The protein below binds the small molecule below.
Small molecule (SMILES): O=C(c1cc2cc(F)ccc2[nH]1)N1C[C@]2(CCN([C@@H]3CCCNC3)C2)c2ccccc21

Binding-site contacts:
Ligand atom N21 contacts residue PHE112 of chain 1.A at 3.7 Å.
Ligand atom C16 contacts residue MET169 of chain 1.A at 3.7 Å (hydrophobic).
Ligand atom C22 contacts residue PHE36 of chain 1.A at 3.5 Å (hydrophobic).
Ligand atom C15 contacts residue MET113 of chain 1.A at 3.6 Å (hydrophobic).
Ligand atom C19 contacts residue ASN167 of chain 1.A at 3.8 Å.
Ligand atom C19 contacts residue ARG166 of chain 1.A at 3.0 Å.
Ligand atom C28 contacts residue LYS114 of chain 1.A at 3.5 Å.
Ligand atom C12 contacts residue ALA179 of chain 1.A at 3.8 Å (hydrophobic).
Ligand atom C11 contacts residue PRO111 of chain 1.A at 3.2 Å (hydrophobic).
Ligand atom O17 contacts residue MET113 of chain 1.A at 2.7 Å (h-bond).
Ligand atom C12 contacts residue LEU110 of chain 1.A at 3.7 Å (hydrophobic).
Ligand atom N21 contacts residue MET113 of chain 1.A at 2.7 Å (h-bond).
Ligand atom C25 contacts residue PHE112 of chain 1.A at 3.8 Å (hydrophobic).
Ligand atom C15 contacts residue PRO111 of chain 1.A at 3.6 Å (hydrophobic).
Ligand atom C10 contacts residue ASP180 of chain 1.A at 3.1 Å.
Ligand atom C26 contacts residue ASN167 of chain 1.A at 3.7 Å.
Ligand atom O17 contacts residue MET169 of chain 1.A at 3.8 Å.
Ligand atom C18 contacts residue PHE36 of chain 1.A at 3.7 Å (hydrophobic).
Ligand atom C12 contacts residue ALA88 of chain 1.A at 3.8 Å (hydrophobic).
Ligand atom N8 contacts residue MET169 of chain 1.A at 3.5 Å.
Ligand atom N23 contacts residue ARG166 of chain 1.A at 2.7 Å (salt-bridge).
Ligand atom N9 contacts residue ASP180 of chain 1.A at 3.0 Å (salt-bridge).
Ligand atom N23 contacts residue ASP117 of chain 1.A at 3.8 Å.
Ligand atom C13 contacts residue MET169 of chain 1.A at 3.4 Å (hydrophobic).
Ligand atom C5 contacts residue ASP180 of chain 1.A at 3.6 Å.
Ligand atom C28 contacts residue MET113 of chain 1.A at 3.5 Å (hydrophobic).
Ligand atom C4 contacts residue MET169 of chain 1.A at 3.4 Å (hydrophobic).
Ligand atom C6 contacts residue MET169 of chain 1.A at 3.7 Å (hydrophobic).
Ligand atom C16 contacts residue MET113 of chain 1.A at 3.8 Å (hydrophobic).
Ligand atom C25 contacts residue MET113 of chain 1.A at 3.4 Å (hydrophobic).
Ligand atom C4 contacts residue ASP180 of chain 1.A at 3.3 Å.
Ligand atom C14 contacts residue ASP180 of chain 1.A at 3.6 Å.
Ligand atom O17 contacts residue PRO111 of chain 1.A at 3.4 Å (h-bond).
Ligand atom C26 contacts residue ARG166 of chain 1.A at 3.6 Å.
Ligand atom C19 contacts residue ASP180 of chain 1.A at 3.3 Å.
Ligand atom F31 contacts residue LEU31 of chain 1.A at 3.8 Å.
Ligand atom C3 contacts residue MET169 of chain 1.A at 3.8 Å (hydrophobic).
Ligand atom O17 contacts residue PHE112 of chain 1.A at 3.6 Å.
Ligand atom C15 contacts residue LEU110 of chain 1.A at 3.8 Å (hydrophobic).
Ligand atom C7 contacts residue ALA179 of chain 1.A at 3.8 Å (hydrophobic).

Sequence of chain 1.A:
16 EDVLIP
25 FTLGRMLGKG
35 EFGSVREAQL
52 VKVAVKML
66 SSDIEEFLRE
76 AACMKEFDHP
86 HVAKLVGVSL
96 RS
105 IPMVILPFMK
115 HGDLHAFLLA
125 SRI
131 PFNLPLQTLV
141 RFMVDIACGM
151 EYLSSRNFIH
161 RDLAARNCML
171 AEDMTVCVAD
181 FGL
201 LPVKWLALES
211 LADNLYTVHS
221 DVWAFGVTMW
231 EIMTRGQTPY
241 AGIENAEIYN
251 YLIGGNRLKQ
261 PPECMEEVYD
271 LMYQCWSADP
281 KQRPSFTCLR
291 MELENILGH